A small-molecule ligand and the protein it binds are described below.
Small molecule (SMILES): CC(=O)N[C@H]1[C@H](O[C@H]2[C@H](O)[C@@H](NC(C)=O)CO[C@@H]2CO)O[C@H](CO)[C@@H](O)[C@@H]1O

Sequence of chain 1.A:
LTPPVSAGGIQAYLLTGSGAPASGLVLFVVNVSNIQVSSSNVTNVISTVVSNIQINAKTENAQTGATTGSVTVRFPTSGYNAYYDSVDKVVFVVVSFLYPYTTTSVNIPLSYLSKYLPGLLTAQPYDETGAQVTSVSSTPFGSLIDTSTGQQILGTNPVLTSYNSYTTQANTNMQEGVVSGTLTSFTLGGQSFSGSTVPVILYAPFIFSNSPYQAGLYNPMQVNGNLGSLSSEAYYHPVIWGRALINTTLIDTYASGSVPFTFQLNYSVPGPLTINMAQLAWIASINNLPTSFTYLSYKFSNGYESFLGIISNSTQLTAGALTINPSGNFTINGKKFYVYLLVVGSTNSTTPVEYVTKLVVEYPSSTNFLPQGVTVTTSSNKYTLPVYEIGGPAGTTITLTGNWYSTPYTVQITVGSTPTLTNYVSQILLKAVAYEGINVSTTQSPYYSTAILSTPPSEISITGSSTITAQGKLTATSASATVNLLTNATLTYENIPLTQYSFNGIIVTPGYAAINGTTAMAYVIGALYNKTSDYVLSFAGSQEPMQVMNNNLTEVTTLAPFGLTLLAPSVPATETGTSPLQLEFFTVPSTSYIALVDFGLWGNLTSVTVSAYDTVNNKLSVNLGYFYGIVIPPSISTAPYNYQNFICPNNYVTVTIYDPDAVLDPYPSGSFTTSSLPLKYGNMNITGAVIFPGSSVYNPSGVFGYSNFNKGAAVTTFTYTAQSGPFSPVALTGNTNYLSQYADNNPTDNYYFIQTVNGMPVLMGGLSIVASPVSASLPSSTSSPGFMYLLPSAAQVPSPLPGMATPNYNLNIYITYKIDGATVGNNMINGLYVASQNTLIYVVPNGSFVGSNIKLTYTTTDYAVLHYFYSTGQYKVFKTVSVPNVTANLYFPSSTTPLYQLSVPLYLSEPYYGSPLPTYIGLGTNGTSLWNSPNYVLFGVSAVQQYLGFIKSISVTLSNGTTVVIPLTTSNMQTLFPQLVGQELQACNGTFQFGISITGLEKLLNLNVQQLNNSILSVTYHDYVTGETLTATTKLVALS

Binding-site contacts:
Ligand atom O6 contacts residue TYR464 of chain 1.A at 3.8 Å.
Ligand atom O5 contacts residue VAL462 of chain 1.A at 4.4 Å.
Ligand atom O7 contacts residue MET713 of chain 1.A at 4.5 Å.
Ligand atom C6 contacts residue GLN293 of chain 1.A at 3.9 Å.
Ligand atom N2 contacts residue ASN295 of chain 1.A at 3.1 Å (h-bond).
Ligand atom C3 contacts residue ASN295 of chain 1.A at 3.7 Å.
Ligand atom N2 contacts residue GLN293 of chain 1.A at 4.4 Å.
Ligand atom O6 contacts residue VAL462 of chain 1.A at 4.3 Å.
Ligand atom O7 contacts residue ASN295 of chain 1.A at 3.9 Å.
Ligand atom C7 contacts residue ASN295 of chain 1.A at 3.5 Å.
Ligand atom C5 contacts residue GLN293 of chain 1.A at 3.6 Å.
Ligand atom C5 contacts residue ASN295 of chain 1.A at 3.6 Å.
Ligand atom C8 contacts residue TYR464 of chain 1.A at 4.4 Å (hydrophobic).
Ligand atom O5 contacts residue GLN293 of chain 1.A at 4.1 Å.
Ligand atom C2 contacts residue ASN295 of chain 1.A at 2.3 Å.
Ligand atom C1 contacts residue GLN293 of chain 1.A at 4.0 Å.
Ligand atom C4 contacts residue ASN295 of chain 1.A at 4.2 Å.
Ligand atom O3 contacts residue ASN295 of chain 1.A at 4.2 Å.
Ligand atom C1 contacts residue ASN295 of chain 1.A at 1.4 Å.
Ligand atom C8 contacts residue MET713 of chain 1.A at 3.7 Å (hydrophobic).
Ligand atom C8 contacts residue LEU653 of chain 1.A at 4.0 Å (hydrophobic).
Ligand atom O6 contacts residue GLN293 of chain 1.A at 3.1 Å (h-bond).
Ligand atom O5 contacts residue ASN295 of chain 1.A at 2.3 Å (h-bond).
Ligand atom C8 contacts residue THR638 of chain 1.A at 3.9 Å.
Ligand atom C8 contacts residue ASN295 of chain 1.A at 4.1 Å.